Sequence of chain 2.A:
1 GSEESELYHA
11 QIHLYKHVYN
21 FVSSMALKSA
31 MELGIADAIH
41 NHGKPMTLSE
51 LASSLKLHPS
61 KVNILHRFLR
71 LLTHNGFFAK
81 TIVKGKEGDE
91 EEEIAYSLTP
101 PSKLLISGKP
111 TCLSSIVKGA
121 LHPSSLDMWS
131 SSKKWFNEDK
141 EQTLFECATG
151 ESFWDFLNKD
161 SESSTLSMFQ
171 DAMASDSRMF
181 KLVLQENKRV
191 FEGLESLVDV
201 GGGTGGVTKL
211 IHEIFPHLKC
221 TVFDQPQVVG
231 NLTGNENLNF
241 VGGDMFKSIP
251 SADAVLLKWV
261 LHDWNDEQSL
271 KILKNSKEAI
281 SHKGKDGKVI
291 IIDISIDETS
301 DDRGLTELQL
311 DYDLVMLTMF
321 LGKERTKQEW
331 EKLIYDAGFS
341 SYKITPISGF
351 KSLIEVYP

Binding-site contacts:
Ligand atom C6 contacts residue PHE169 of chain 1.A at 3.7 Å (hydrophobic).
Ligand atom C5 contacts residue ALA120 of chain 1.A at 4.0 Å (hydrophobic).
Ligand atom C14 contacts residue TYR312 of chain 1.A at 3.2 Å (hydrophobic).
Ligand atom O2 contacts residue MET173 of chain 1.A at 3.7 Å.
Ligand atom C2 contacts residue MET173 of chain 1.A at 3.9 Å (hydrophobic).
Ligand atom O3 contacts residue ALA120 of chain 1.A at 3.3 Å.
Ligand atom C2 contacts residue ALA172 of chain 1.A at 3.7 Å (hydrophobic).
Ligand atom C11 contacts residue MET316 of chain 1.A at 4.0 Å (hydrophobic).
Ligand atom O3 contacts residue TYR19 of chain 2.A at 3.0 Å (h-bond).
Ligand atom O5 contacts residue MET168 of chain 1.A at 3.4 Å.
Ligand atom O1 contacts residue MET319 of chain 1.A at 3.5 Å.
Ligand atom C1 contacts residue PHE169 of chain 1.A at 4.0 Å (hydrophobic).
Ligand atom C6 contacts residue ALA120 of chain 1.A at 3.8 Å (hydrophobic).
Ligand atom C1 contacts residue ALA120 of chain 1.A at 3.7 Å (hydrophobic).
Ligand atom C8 contacts residue TYR19 of chain 2.A at 3.5 Å (hydrophobic).
Ligand atom C1 contacts residue ALA172 of chain 1.A at 3.8 Å (hydrophobic).
Ligand atom C15 contacts residue TYR312 of chain 1.A at 3.2 Å (hydrophobic).
Ligand atom C12 contacts residue PHE320 of chain 1.A at 3.5 Å (hydrophobic).
Ligand atom O2 contacts residue ILE116 of chain 1.A at 3.6 Å.
Ligand atom O5 contacts residue PHE169 of chain 1.A at 3.8 Å.
Ligand atom C2 contacts residue GLY119 of chain 1.A at 4.0 Å.
Ligand atom C5 contacts residue GLY119 of chain 1.A at 3.5 Å.
Ligand atom C5 contacts residue SER125 of chain 1.A at 3.4 Å.
Ligand atom O2 contacts residue TYR19 of chain 2.A at 4.0 Å.
Ligand atom C7 contacts residue MET173 of chain 1.A at 4.0 Å (hydrophobic).
Ligand atom C15 contacts residue MET316 of chain 1.A at 4.0 Å (hydrophobic).
Ligand atom C1 contacts residue GLY119 of chain 1.A at 3.2 Å.
Ligand atom C2 contacts residue ALA120 of chain 1.A at 3.8 Å (hydrophobic).
Ligand atom C7 contacts residue TYR19 of chain 2.A at 3.9 Å (hydrophobic).
Ligand atom C11 contacts residue PHE320 of chain 1.A at 4.0 Å (hydrophobic).
Ligand atom C9 contacts residue TYR19 of chain 2.A at 3.7 Å (hydrophobic).
Ligand atom C9 contacts residue VAL315 of chain 1.A at 4.1 Å (hydrophobic).
Ligand atom C6 contacts residue GLY119 of chain 1.A at 3.2 Å.
Ligand atom C9 contacts residue MET319 of chain 1.A at 4.0 Å (hydrophobic).
Ligand atom C6 contacts residue SER125 of chain 1.A at 4.0 Å.
Ligand atom C10 contacts residue MET316 of chain 1.A at 3.9 Å (hydrophobic).
Ligand atom C4 contacts residue ALA120 of chain 1.A at 4.0 Å (hydrophobic).
Ligand atom O5 contacts residue SER125 of chain 1.A at 4.0 Å.
Ligand atom C3 contacts residue ALA120 of chain 1.A at 4.0 Å (hydrophobic).
Ligand atom O5 contacts residue GLY119 of chain 1.A at 3.3 Å (h-bond).

Sequence of chain 1.A:
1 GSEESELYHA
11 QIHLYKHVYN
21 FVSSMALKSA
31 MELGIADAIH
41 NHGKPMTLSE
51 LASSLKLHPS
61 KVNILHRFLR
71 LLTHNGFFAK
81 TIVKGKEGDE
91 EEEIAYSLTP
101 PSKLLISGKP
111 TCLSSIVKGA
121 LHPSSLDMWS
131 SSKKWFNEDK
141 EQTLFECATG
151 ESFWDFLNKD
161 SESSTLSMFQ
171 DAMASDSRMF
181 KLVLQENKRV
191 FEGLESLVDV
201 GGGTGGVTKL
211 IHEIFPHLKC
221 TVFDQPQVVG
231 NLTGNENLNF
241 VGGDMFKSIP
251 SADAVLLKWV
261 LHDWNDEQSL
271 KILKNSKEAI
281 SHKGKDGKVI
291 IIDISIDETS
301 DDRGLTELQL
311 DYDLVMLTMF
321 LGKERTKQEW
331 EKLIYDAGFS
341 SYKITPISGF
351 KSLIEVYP

The protein below binds the small molecule below.
Small molecule (SMILES): O=C1c2ccc(O)cc2O[C@H](O)[C@H]1c1ccc(O)cc1